Binding-site contacts:
Ligand atom C7 contacts residue PRO37 of chain 1.C at 4.5 Å (hydrophobic).
Ligand atom C6 contacts residue MET254 of chain 1.C at 3.7 Å (hydrophobic).
Ligand atom O5 contacts residue ARG195 of chain 1.C at 3.6 Å (salt-bridge).
Ligand atom N2 contacts residue ASP34 of chain 1.C at 2.9 Å (salt-bridge).
Ligand atom C1 contacts residue LEU239 of chain 1.C at 4.5 Å (hydrophobic).
Ligand atom O6 contacts residue MET254 of chain 1.C at 4.2 Å.
Ligand atom O5 contacts residue LEU239 of chain 1.C at 3.7 Å.
Ligand atom C7 contacts residue ASP34 of chain 1.C at 3.8 Å.
Ligand atom O2 contacts residue ASP34 of chain 1.C at 4.1 Å.
Ligand atom C8 contacts residue ASP34 of chain 1.C at 3.8 Å.
Ligand atom C7 contacts residue ASN236 of chain 1.C at 3.4 Å.
Ligand atom C1 contacts residue ASN236 of chain 1.C at 1.4 Å.
Ligand atom N2 contacts residue ASN236 of chain 1.C at 2.9 Å (h-bond).
Ligand atom C5 contacts residue ASP34 of chain 1.C at 4.2 Å.
Ligand atom O4 contacts residue ASP34 of chain 1.C at 3.9 Å.
Ligand atom O5 contacts residue ASN236 of chain 1.C at 2.4 Å (h-bond).
Ligand atom C5 contacts residue ARG195 of chain 1.C at 4.1 Å.
Ligand atom C4 contacts residue GLY36 of chain 1.C at 4.4 Å.
Ligand atom O3 contacts residue GLY36 of chain 1.C at 3.9 Å.
Ligand atom C8 contacts residue MET254 of chain 1.C at 3.7 Å (hydrophobic).
Ligand atom C4 contacts residue VAL35 of chain 1.C at 4.3 Å (hydrophobic).
Ligand atom C3 contacts residue ASN236 of chain 1.C at 3.8 Å.
Ligand atom O7 contacts residue LYS243 of chain 1.C at 4.4 Å.
Ligand atom C1 contacts residue GLY36 of chain 1.C at 4.3 Å.
Ligand atom C8 contacts residue VAL33 of chain 1.C at 4.1 Å (hydrophobic).
Ligand atom C6 contacts residue ARG195 of chain 1.C at 3.7 Å.
Ligand atom O7 contacts residue ASN240 of chain 1.C at 4.2 Å.
Ligand atom C1 contacts residue ASP34 of chain 1.C at 4.1 Å.
Ligand atom O6 contacts residue THR256 of chain 1.C at 4.3 Å.
Ligand atom O7 contacts residue ASN236 of chain 1.C at 3.6 Å (h-bond).
Ligand atom C2 contacts residue ASP34 of chain 1.C at 3.6 Å.
Ligand atom C2 contacts residue ASN236 of chain 1.C at 2.5 Å.
Ligand atom O7 contacts residue PRO37 of chain 1.C at 3.7 Å.
Ligand atom C3 contacts residue ASP34 of chain 1.C at 3.4 Å.
Ligand atom C4 contacts residue ASN236 of chain 1.C at 4.4 Å.
Ligand atom C1 contacts residue ARG195 of chain 1.C at 4.4 Å.
Ligand atom O6 contacts residue ARG195 of chain 1.C at 3.1 Å (salt-bridge).
Ligand atom N2 contacts residue VAL35 of chain 1.C at 4.4 Å.
Ligand atom O3 contacts residue ASP34 of chain 1.C at 3.6 Å.
Ligand atom C5 contacts residue ASN236 of chain 1.C at 3.7 Å.

Sequence of chain 1.C:
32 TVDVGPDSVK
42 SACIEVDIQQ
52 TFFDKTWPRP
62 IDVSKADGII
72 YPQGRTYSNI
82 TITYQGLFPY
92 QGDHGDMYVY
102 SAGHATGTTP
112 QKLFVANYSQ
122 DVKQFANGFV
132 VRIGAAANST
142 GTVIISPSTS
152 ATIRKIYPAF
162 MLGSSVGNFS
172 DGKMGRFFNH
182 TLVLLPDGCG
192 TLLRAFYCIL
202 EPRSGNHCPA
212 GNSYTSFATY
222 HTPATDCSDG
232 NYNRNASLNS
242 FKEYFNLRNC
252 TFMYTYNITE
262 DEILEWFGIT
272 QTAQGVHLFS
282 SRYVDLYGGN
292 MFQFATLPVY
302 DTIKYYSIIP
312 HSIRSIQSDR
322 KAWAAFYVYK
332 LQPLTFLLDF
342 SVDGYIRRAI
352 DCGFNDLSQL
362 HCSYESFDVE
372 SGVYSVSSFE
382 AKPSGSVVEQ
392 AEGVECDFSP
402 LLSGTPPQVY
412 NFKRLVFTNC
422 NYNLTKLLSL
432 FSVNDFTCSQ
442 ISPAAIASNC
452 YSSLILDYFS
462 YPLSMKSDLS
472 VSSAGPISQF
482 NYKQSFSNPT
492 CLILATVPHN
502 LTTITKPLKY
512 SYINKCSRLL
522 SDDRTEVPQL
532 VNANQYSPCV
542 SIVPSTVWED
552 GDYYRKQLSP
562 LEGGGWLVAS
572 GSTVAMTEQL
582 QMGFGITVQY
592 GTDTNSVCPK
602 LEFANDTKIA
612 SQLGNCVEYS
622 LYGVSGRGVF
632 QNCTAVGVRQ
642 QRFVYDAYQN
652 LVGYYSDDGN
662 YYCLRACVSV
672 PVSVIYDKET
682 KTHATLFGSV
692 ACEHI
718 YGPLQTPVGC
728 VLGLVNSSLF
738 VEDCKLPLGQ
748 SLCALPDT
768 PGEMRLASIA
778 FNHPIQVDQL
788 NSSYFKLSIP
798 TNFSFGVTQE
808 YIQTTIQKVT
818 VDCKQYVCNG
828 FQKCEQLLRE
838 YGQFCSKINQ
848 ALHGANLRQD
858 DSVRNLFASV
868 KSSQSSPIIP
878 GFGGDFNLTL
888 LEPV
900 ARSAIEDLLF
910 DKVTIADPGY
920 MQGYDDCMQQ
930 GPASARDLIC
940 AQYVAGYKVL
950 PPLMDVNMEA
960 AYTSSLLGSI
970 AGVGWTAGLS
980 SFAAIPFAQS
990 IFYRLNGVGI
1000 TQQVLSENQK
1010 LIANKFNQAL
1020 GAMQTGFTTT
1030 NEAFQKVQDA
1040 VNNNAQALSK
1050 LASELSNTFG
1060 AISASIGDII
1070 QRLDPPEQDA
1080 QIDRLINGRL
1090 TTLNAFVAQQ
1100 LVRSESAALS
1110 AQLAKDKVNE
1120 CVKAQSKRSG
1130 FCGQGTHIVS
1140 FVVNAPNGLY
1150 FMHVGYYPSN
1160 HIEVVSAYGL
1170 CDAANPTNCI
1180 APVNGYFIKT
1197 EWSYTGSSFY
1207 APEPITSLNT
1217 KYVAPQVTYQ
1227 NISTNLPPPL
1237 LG

A small-molecule ligand and the protein it binds are described below.
Small molecule (SMILES): CC(=O)N[C@H]1[C@H](O[C@H]2[C@H](O)[C@@H](NC(C)=O)CO[C@@H]2CO)O[C@H](CO)[C@@H](O[C@@H]2O[C@H](CO)[C@@H](O)[C@H](O[C@H]3O[C@H](CO)[C@@H](O)[C@H](O)[C@@H]3O)[C@@H]2O)[C@@H]1O